Binding-site contacts:
Ligand atom CAM contacts residue TYR47 of chain 1.I at 3.8 Å (hydrophobic).
Ligand atom CAQ contacts residue TYR61 of chain 1.I at 3.2 Å (hydrophobic).
Ligand atom CAM contacts residue ILE58 of chain 1.I at 3.5 Å (hydrophobic).
Ligand atom CB contacts residue TRP66 of chain 1.I at 3.6 Å (hydrophobic).
Ligand atom OD1 contacts residue TYR61 of chain 1.I at 3.7 Å.
Ligand atom CG contacts residue TRP66 of chain 1.I at 3.7 Å (hydrophobic).
Ligand atom CD2 contacts residue TYR47 of chain 1.I at 3.6 Å (hydrophobic).
Ligand atom CG contacts residue HIS64 of chain 1.I at 3.8 Å.
Ligand atom CD2 contacts residue TRP37 of chain 1.I at 3.6 Å (hydrophobic).
Ligand atom CAC contacts residue TYR47 of chain 1.I at 3.6 Å (hydrophobic).
Ligand atom NAW contacts residue TYR61 of chain 1.I at 3.7 Å.
Ligand atom CB contacts residue TYR47 of chain 1.I at 3.7 Å (hydrophobic).
Ligand atom CBA contacts residue TYR61 of chain 1.I at 3.6 Å (hydrophobic).
Ligand atom C contacts residue HIS59 of chain 1.I at 3.7 Å.
Ligand atom OAG contacts residue HIS64 of chain 1.I at 3.5 Å.
Ligand atom NAV contacts residue HIS59 of chain 1.I at 2.9 Å (h-bond).
Ligand atom CB contacts residue HIS59 of chain 1.I at 3.6 Å.
Ligand atom N contacts residue TYR47 of chain 1.I at 3.8 Å.
Ligand atom CAP contacts residue ASN16 of chain 1.I at 3.5 Å.
Ligand atom NAU contacts residue ARG56 of chain 1.I at 3.2 Å (salt-bridge).
Ligand atom OD1 contacts residue SER60 of chain 1.I at 2.8 Å (h-bond).
Ligand atom SAX contacts residue TYR47 of chain 1.I at 3.8 Å.
Ligand atom NAE contacts residue TYR61 of chain 1.I at 3.6 Å.
Ligand atom OD1 contacts residue HIS64 of chain 1.I at 2.9 Å (h-bond).
Ligand atom OAG contacts residue TYR61 of chain 1.I at 3.5 Å.
Ligand atom CAJ contacts residue TYR61 of chain 1.I at 3.4 Å (hydrophobic).
Ligand atom CAO contacts residue PRO48 of chain 1.I at 3.1 Å (hydrophobic).
Ligand atom CAZ contacts residue TYR61 of chain 1.I at 3.4 Å (hydrophobic).
Ligand atom CAC contacts residue TRP37 of chain 1.I at 3.8 Å (hydrophobic).
Ligand atom CBK contacts residue TYR61 of chain 1.I at 3.6 Å (hydrophobic).
Ligand atom C contacts residue TYR47 of chain 1.I at 3.6 Å (hydrophobic).
Ligand atom CAK contacts residue HIS59 of chain 1.I at 3.8 Å.
Ligand atom OAG contacts residue PHE40 of chain 1.I at 3.6 Å.
Ligand atom NAU contacts residue PRO48 of chain 1.I at 3.8 Å.
Ligand atom CBE contacts residue ILE58 of chain 1.I at 3.8 Å (hydrophobic).
Ligand atom O contacts residue TYR47 of chain 1.I at 2.7 Å (h-bond).
Ligand atom OAH contacts residue TYR61 of chain 1.I at 3.6 Å.
Ligand atom CBD contacts residue TYR47 of chain 1.I at 3.8 Å (hydrophobic).
Ligand atom CG contacts residue SER60 of chain 1.I at 3.8 Å.
Ligand atom CA contacts residue HIS59 of chain 1.I at 3.4 Å.

A protein and the small-molecule ligand that binds it are described below.
Small molecule (SMILES): Cc1ncsc1-c1ccc(CNC(=O)[C@@H]2C[C@@H](O)CN2C(=O)[C@@H](NC(=O)C2(C#N)CC2)C(C)(C)C)cc1

Sequence of chain 1.I:
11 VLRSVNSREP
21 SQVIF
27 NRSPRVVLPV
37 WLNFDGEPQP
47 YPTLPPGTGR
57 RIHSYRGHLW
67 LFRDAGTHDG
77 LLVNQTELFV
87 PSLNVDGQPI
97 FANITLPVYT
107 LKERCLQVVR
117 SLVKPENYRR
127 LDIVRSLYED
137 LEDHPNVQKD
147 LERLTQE